Sequence of chain 2.B:
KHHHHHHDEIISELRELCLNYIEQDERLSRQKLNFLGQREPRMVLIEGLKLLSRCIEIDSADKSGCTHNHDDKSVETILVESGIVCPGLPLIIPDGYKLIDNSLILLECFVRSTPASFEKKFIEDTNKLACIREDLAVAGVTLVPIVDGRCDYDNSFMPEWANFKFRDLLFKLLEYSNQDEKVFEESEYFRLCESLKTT

Binding-site contacts:
Ligand atom C15 contacts residue TYR190 of chain 2.B at 3.8 Å (hydrophobic).
Ligand atom C20 contacts residue TYR190 of chain 2.B at 4.1 Å (hydrophobic).
Ligand atom C22 contacts residue MN1 of chain 1.D at 3.7 Å.
Ligand atom C16 contacts residue TYR190 of chain 2.B at 3.7 Å (hydrophobic).
Ligand atom C24 contacts residue LYS122 of chain 1.A at 3.5 Å.
Ligand atom C23 contacts residue ASP96 of chain 1.A at 4.0 Å.
Ligand atom C21 contacts residue TYR190 of chain 2.B at 3.4 Å (hydrophobic).
Ligand atom C4 contacts residue LEU92 of chain 1.A at 3.2 Å (hydrophobic).
Ligand atom CL2 contacts residue GLU58 of chain 1.A at 3.8 Å.
Ligand atom O28 contacts residue MN1 of chain 1.C at 2.2 Å.
Ligand atom C3 contacts residue ILE94 of chain 1.A at 3.8 Å (hydrophobic).
Ligand atom CL2 contacts residue SER54 of chain 1.A at 3.8 Å.
Ligand atom O26 contacts residue LYS122 of chain 1.A at 2.7 Å (salt-bridge).
Ligand atom O28 contacts residue ASP96 of chain 1.A at 2.6 Å (salt-bridge).
Ligand atom C5 contacts residue LEU92 of chain 1.A at 3.2 Å (hydrophobic).
Ligand atom C24 contacts residue MN1 of chain 1.C at 3.2 Å.
Ligand atom C2 contacts residue ILE94 of chain 1.A at 3.8 Å (hydrophobic).
Ligand atom C4 contacts residue ILE94 of chain 1.A at 3.8 Å (hydrophobic).
Ligand atom C24 contacts residue GLU189 of chain 2.B at 3.6 Å.
Ligand atom C5 contacts residue ILE94 of chain 1.A at 3.8 Å (hydrophobic).
Ligand atom C22 contacts residue GLU189 of chain 2.B at 4.1 Å.
Ligand atom O25 contacts residue MN1 of chain 1.C at 2.2 Å.
Ligand atom C23 contacts residue MN1 of chain 1.D at 3.3 Å.
Ligand atom O27 contacts residue MN1 of chain 1.D at 2.2 Å.
Ligand atom C19 contacts residue LYS51 of chain 1.A at 3.9 Å.
Ligand atom C23 contacts residue MN1 of chain 1.C at 3.2 Å.
Ligand atom C9 contacts residue ILE94 of chain 1.A at 3.8 Å (hydrophobic).
Ligand atom C3 contacts residue LEU92 of chain 1.A at 4.1 Å (hydrophobic).
Ligand atom C18 contacts residue GLU58 of chain 1.A at 4.1 Å.
Ligand atom CL2 contacts residue ARG55 of chain 1.A at 3.5 Å.
Ligand atom O25 contacts residue LYS122 of chain 1.A at 3.9 Å.
Ligand atom O25 contacts residue CYS110 of chain 1.A at 3.1 Å (h-bond).
Ligand atom C17 contacts residue TYR190 of chain 2.B at 4.0 Å (hydrophobic).
Ligand atom O26 contacts residue GOL1 of chain 1.F at 2.8 Å (h-bond).
Ligand atom C14 contacts residue MN1 of chain 1.D at 3.2 Å.
Ligand atom C1 contacts residue ILE94 of chain 1.A at 3.9 Å (hydrophobic).
Ligand atom O28 contacts residue MN1 of chain 1.D at 2.2 Å.
Ligand atom C6 contacts residue ILE94 of chain 1.A at 3.9 Å (hydrophobic).
Ligand atom O26 contacts residue GLU189 of chain 2.B at 3.2 Å.
Ligand atom CL2 contacts residue LYS51 of chain 1.A at 3.5 Å.

Sequence of chain 1.A:
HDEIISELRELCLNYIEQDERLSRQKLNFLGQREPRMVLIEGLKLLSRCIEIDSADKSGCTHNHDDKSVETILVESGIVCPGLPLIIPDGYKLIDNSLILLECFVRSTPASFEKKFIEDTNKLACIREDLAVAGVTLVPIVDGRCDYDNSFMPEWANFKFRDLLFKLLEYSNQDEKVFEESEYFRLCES

The small molecule below binds the protein below.
Small molecule (SMILES): O=C(O)/C(O)=C/C(=O)C1(Cc2ccc(Cl)cc2)CCN(Cc2ccccc2)CC1